Sequence of chain 1.E:
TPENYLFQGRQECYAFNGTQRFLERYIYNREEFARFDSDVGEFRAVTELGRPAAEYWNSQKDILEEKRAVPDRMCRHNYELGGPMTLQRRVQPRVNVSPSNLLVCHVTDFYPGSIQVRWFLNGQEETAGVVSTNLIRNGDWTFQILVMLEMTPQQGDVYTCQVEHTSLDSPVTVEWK

A small-molecule ligand and the protein it binds are described below.
Small molecule (SMILES): CC(=O)N[C@@H]1[C@@H](O)[C@H](O)[C@@H](CO)O[C@H]1O

Binding-site contacts:
Ligand atom N2 contacts residue ASN19 of chain 1.E at 2.9 Å (h-bond).
Ligand atom C8 contacts residue ASN19 of chain 1.E at 3.9 Å.
Ligand atom C5 contacts residue ASN19 of chain 1.E at 3.7 Å.
Ligand atom O5 contacts residue ASN19 of chain 1.E at 2.4 Å (h-bond).
Ligand atom C1 contacts residue ASN19 of chain 1.E at 1.4 Å.
Ligand atom C7 contacts residue ASN19 of chain 1.E at 3.6 Å.
Ligand atom C3 contacts residue ASN19 of chain 1.E at 3.8 Å.
Ligand atom C4 contacts residue ASN19 of chain 1.E at 4.2 Å.
Ligand atom C2 contacts residue ASN19 of chain 1.E at 2.5 Å.
Ligand atom O7 contacts residue ASN19 of chain 1.E at 4.5 Å.